Binding-site contacts:
Ligand atom CA contacts residue THR29 of chain 1.B at 3.0 Å.
Ligand atom OXT contacts residue ASP101 of chain 1.B at 3.0 Å (salt-bridge).
Ligand atom CG contacts residue ALA126 of chain 1.B at 4.0 Å (hydrophobic).
Ligand atom C contacts residue SER71 of chain 1.B at 3.5 Å.
Ligand atom CB contacts residue ASN39 of chain 1.C at 3.8 Å.
Ligand atom N contacts residue ASP70 of chain 1.B at 2.9 Å (salt-bridge).
Ligand atom C contacts residue ASP70 of chain 1.B at 3.1 Å.
Ligand atom O contacts residue GLY99 of chain 1.B at 3.3 Å.
Ligand atom O contacts residue ASP70 of chain 1.B at 3.1 Å (salt-bridge).
Ligand atom O contacts residue THR29 of chain 1.B at 3.8 Å.
Ligand atom OD2 contacts residue GLY99 of chain 1.B at 3.3 Å.
Ligand atom O contacts residue GLY28 of chain 1.B at 3.3 Å.
Ligand atom C contacts residue ASP101 of chain 1.B at 4.0 Å.
Ligand atom CA contacts residue ASN39 of chain 1.C at 3.5 Å.
Ligand atom OXT contacts residue SER71 of chain 1.B at 2.4 Å (h-bond).
Ligand atom OD2 contacts residue THR100 of chain 1.B at 2.9 Å (h-bond).
Ligand atom CA contacts residue ASP101 of chain 1.B at 3.6 Å.
Ligand atom CB contacts residue ASP101 of chain 1.B at 3.7 Å.
Ligand atom OD2 contacts residue ALA126 of chain 1.B at 4.0 Å.
Ligand atom CG contacts residue THR29 of chain 1.B at 2.7 Å.
Ligand atom N contacts residue THR29 of chain 1.B at 4.0 Å.
Ligand atom O contacts residue SER71 of chain 1.B at 3.2 Å (h-bond).
Ligand atom C contacts residue THR100 of chain 1.B at 3.8 Å.
Ligand atom CG contacts residue THR100 of chain 1.B at 2.9 Å.
Ligand atom CB contacts residue THR100 of chain 1.B at 3.4 Å.
Ligand atom N contacts residue ASN39 of chain 1.C at 2.8 Å (h-bond).
Ligand atom OD1 contacts residue MET127 of chain 1.B at 4.0 Å.
Ligand atom OD1 contacts residue THR29 of chain 1.B at 3.2 Å (h-bond).
Ligand atom C contacts residue GLY99 of chain 1.B at 3.4 Å.
Ligand atom OXT contacts residue ASP70 of chain 1.B at 3.4 Å (salt-bridge).
Ligand atom CB contacts residue THR29 of chain 1.B at 2.9 Å.
Ligand atom C contacts residue THR29 of chain 1.B at 4.1 Å.
Ligand atom N contacts residue ASP101 of chain 1.B at 2.8 Å (salt-bridge).
Ligand atom CA contacts residue ASP70 of chain 1.B at 3.6 Å.
Ligand atom OD1 contacts residue THR100 of chain 1.B at 2.6 Å (h-bond).
Ligand atom OXT contacts residue GLY99 of chain 1.B at 3.2 Å.
Ligand atom OXT contacts residue THR100 of chain 1.B at 3.3 Å (h-bond).
Ligand atom OD2 contacts residue THR29 of chain 1.B at 2.9 Å (h-bond).
Ligand atom N contacts residue LEU72 of chain 1.B at 4.1 Å.
Ligand atom OD1 contacts residue ALA126 of chain 1.B at 3.2 Å (h-bond).

This protein binds this small molecule.
Small molecule (SMILES): N[C@@H](CC(=O)O)C(=O)O

Sequence of chain 1.C:
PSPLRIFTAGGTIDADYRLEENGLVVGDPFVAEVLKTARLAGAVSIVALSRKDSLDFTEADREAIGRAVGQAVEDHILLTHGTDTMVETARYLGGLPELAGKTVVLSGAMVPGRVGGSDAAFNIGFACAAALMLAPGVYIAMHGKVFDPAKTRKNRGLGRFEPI

Sequence of chain 1.B:
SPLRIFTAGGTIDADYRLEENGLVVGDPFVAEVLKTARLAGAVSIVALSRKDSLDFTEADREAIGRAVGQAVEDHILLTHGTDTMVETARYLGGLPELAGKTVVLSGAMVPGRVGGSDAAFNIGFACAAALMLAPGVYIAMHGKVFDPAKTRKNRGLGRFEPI